Sequence of chain 1.C:
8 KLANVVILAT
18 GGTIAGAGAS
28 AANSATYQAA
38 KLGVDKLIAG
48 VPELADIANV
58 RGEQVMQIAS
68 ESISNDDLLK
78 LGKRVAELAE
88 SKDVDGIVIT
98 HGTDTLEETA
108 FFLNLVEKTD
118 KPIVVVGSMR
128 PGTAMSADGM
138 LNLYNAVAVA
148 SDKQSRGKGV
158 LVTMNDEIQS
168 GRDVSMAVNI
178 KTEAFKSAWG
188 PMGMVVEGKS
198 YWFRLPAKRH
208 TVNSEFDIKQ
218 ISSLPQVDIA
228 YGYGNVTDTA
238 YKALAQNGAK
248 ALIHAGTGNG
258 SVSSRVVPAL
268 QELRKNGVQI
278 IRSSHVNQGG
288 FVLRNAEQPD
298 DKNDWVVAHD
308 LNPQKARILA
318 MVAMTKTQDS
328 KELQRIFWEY

Sequence of chain 1.D:
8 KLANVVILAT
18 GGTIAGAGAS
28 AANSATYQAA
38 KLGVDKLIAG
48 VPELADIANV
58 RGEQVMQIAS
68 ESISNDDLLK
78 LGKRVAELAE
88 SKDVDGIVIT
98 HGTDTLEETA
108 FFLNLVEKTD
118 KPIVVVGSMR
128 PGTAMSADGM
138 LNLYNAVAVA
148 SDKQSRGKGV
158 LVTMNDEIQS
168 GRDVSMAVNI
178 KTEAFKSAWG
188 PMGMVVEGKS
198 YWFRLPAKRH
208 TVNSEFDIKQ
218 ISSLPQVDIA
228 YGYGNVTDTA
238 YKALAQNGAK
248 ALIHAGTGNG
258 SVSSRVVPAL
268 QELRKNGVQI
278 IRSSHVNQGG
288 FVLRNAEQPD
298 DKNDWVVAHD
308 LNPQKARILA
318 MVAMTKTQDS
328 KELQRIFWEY

The small molecule below binds the protein below.
Small molecule (SMILES): N[C@@H](CC(=O)O)C(=O)O

Binding-site contacts:
Ligand atom CA contacts residue GLU294 of chain 1.C at 3.7 Å.
Ligand atom CB contacts residue TYR34 of chain 1.D at 3.6 Å (hydrophobic).
Ligand atom CG contacts residue TYR34 of chain 1.D at 3.8 Å (hydrophobic).
Ligand atom CG contacts residue SER125 of chain 1.D at 4.1 Å.
Ligand atom OD1 contacts residue GLY99 of chain 1.D at 3.2 Å.
Ligand atom C contacts residue ASP101 of chain 1.D at 3.9 Å.
Ligand atom CA contacts residue THR20 of chain 1.D at 3.4 Å.
Ligand atom OD1 contacts residue GLY19 of chain 1.D at 3.9 Å.
Ligand atom N contacts residue GLU294 of chain 1.C at 2.7 Å (salt-bridge).
Ligand atom OD1 contacts residue SER125 of chain 1.D at 3.9 Å.
Ligand atom CG contacts residue THR20 of chain 1.D at 1.4 Å.
Ligand atom OD1 contacts residue THR100 of chain 1.D at 2.9 Å (h-bond).
Ligand atom O contacts residue GLY99 of chain 1.D at 3.3 Å.
Ligand atom OXT contacts residue THR100 of chain 1.D at 3.3 Å (h-bond).
Ligand atom C contacts residue SER67 of chain 1.D at 3.5 Å.
Ligand atom O contacts residue ALA36 of chain 1.D at 3.9 Å.
Ligand atom O contacts residue THR20 of chain 1.D at 4.0 Å.
Ligand atom CG contacts residue THR100 of chain 1.D at 3.6 Å.
Ligand atom CB contacts residue THR100 of chain 1.D at 3.4 Å.
Ligand atom N contacts residue SER258 of chain 1.C at 3.9 Å.
Ligand atom O contacts residue SER67 of chain 1.D at 2.9 Å (h-bond).
Ligand atom N contacts residue GLU68 of chain 1.D at 2.9 Å (salt-bridge).
Ligand atom N contacts residue ASP101 of chain 1.D at 3.0 Å (salt-bridge).
Ligand atom C contacts residue THR100 of chain 1.D at 3.9 Å.
Ligand atom CA contacts residue GLU68 of chain 1.D at 3.7 Å.
Ligand atom CB contacts residue ASP101 of chain 1.D at 3.5 Å.
Ligand atom OXT contacts residue SER67 of chain 1.D at 2.6 Å (h-bond).
Ligand atom CA contacts residue ASP101 of chain 1.D at 3.7 Å.
Ligand atom O contacts residue ALA66 of chain 1.D at 3.4 Å.
Ligand atom CB contacts residue THR20 of chain 1.D at 2.5 Å.
Ligand atom OD1 contacts residue THR20 of chain 1.D at 2.3 Å (h-bond).
Ligand atom O contacts residue GLY19 of chain 1.D at 3.2 Å.
Ligand atom CG contacts residue GLY19 of chain 1.D at 4.1 Å.
Ligand atom OXT contacts residue GLY99 of chain 1.D at 3.3 Å.
Ligand atom C contacts residue GLY99 of chain 1.D at 3.5 Å.
Ligand atom O contacts residue GLU68 of chain 1.D at 3.9 Å.
Ligand atom CB contacts residue GLU294 of chain 1.C at 3.8 Å.
Ligand atom C contacts residue GLU68 of chain 1.D at 3.5 Å.
Ligand atom OXT contacts residue GLU68 of chain 1.D at 3.6 Å.
Ligand atom OXT contacts residue ASP101 of chain 1.D at 3.1 Å (salt-bridge).